Binding-site contacts:
Ligand atom C5 contacts residue ASN70 of chain 55.B at 3.7 Å.
Ligand atom C3 contacts residue ASN70 of chain 55.B at 3.8 Å.
Ligand atom C8 contacts residue ASN70 of chain 55.B at 3.9 Å.
Ligand atom O7 contacts residue PRO31 of chain 55.B at 3.0 Å (h-bond).
Ligand atom N2 contacts residue ASN70 of chain 55.B at 2.9 Å (h-bond).
Ligand atom O7 contacts residue SER71 of chain 55.B at 4.4 Å.
Ligand atom C1 contacts residue ASN70 of chain 55.B at 1.4 Å.
Ligand atom C1 contacts residue ARG33 of chain 55.B at 4.1 Å.
Ligand atom O7 contacts residue ASN70 of chain 55.B at 3.5 Å (h-bond).
Ligand atom N2 contacts residue PRO31 of chain 55.B at 2.8 Å (h-bond).
Ligand atom C3 contacts residue PRO31 of chain 55.B at 4.1 Å (hydrophobic).
Ligand atom C7 contacts residue ASN70 of chain 55.B at 3.4 Å.
Ligand atom C5 contacts residue ARG33 of chain 55.B at 3.9 Å.
Ligand atom C6 contacts residue ARG33 of chain 55.B at 3.7 Å.
Ligand atom C4 contacts residue ASN70 of chain 55.B at 4.2 Å.
Ligand atom O6 contacts residue ARG33 of chain 55.B at 3.0 Å (salt-bridge).
Ligand atom O3 contacts residue PRO31 of chain 55.B at 4.2 Å.
Ligand atom C7 contacts residue PRO31 of chain 55.B at 3.2 Å (hydrophobic).
Ligand atom O5 contacts residue ASN70 of chain 55.B at 2.4 Å (h-bond).
Ligand atom C2 contacts residue PRO31 of chain 55.B at 4.0 Å (hydrophobic).
Ligand atom N2 contacts residue ASN32 of chain 55.B at 4.2 Å.
Ligand atom O5 contacts residue ARG33 of chain 55.B at 4.3 Å.
Ligand atom C2 contacts residue ASN70 of chain 55.B at 2.5 Å.

Sequence of chain 55.B:
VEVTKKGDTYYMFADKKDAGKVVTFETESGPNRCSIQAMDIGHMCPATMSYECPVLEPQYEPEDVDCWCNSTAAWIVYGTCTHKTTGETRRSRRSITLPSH

The protein below binds the small molecule below.
Small molecule (SMILES): CC(=O)N[C@@H]1[C@@H](O)[C@H](O)[C@@H](CO)O[C@H]1O